Sequence of chain 2.A:
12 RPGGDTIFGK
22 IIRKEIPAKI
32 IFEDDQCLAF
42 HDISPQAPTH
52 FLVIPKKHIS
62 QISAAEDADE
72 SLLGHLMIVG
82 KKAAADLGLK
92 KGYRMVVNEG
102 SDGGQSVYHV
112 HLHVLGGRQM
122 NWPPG

This small molecule binds to this protein.
Small molecule (SMILES): Nc1ncnc2c1ncn2[C@@H]1O[C@H](CO)[C@@H](O)[C@H]1O

Binding-site contacts:
Ligand atom N3 contacts residue PHE41 of chain 2.A at 4.0 Å.
Ligand atom C5 contacts residue ILE44 of chain 2.A at 3.6 Å (hydrophobic).
Ligand atom C1' contacts residue ILE44 of chain 2.A at 4.1 Å (hydrophobic).
Ligand atom O4' contacts residue LEU53 of chain 2.A at 3.7 Å.
Ligand atom O2' contacts residue ILE44 of chain 2.A at 3.4 Å.
Ligand atom C4' contacts residue PHE19 of chain 2.A at 4.1 Å (hydrophobic).
Ligand atom C2 contacts residue PHE41 of chain 2.A at 3.7 Å (hydrophobic).
Ligand atom O4' contacts residue ASP43 of chain 2.A at 3.9 Å.
Ligand atom C8 contacts residue ILE44 of chain 2.A at 3.9 Å (hydrophobic).
Ligand atom C3' contacts residue ASP43 of chain 2.A at 3.4 Å.
Ligand atom O2' contacts residue SER45 of chain 2.A at 3.4 Å.
Ligand atom C4' contacts residue LEU53 of chain 2.A at 3.9 Å (hydrophobic).
Ligand atom O4' contacts residue PHE19 of chain 2.A at 3.3 Å.
Ligand atom N7 contacts residue ILE18 of chain 2.A at 3.8 Å.
Ligand atom C5' contacts residue PHE19 of chain 2.A at 4.0 Å (hydrophobic).
Ligand atom C1' contacts residue ASP43 of chain 2.A at 3.4 Å.
Ligand atom N6 contacts residue ILE18 of chain 2.A at 4.0 Å.
Ligand atom O3' contacts residue HIS114 of chain 2.A at 3.5 Å.
Ligand atom N1 contacts residue ILE44 of chain 2.A at 4.0 Å.
Ligand atom N1 contacts residue ILE22 of chain 2.A at 3.9 Å.
Ligand atom N3 contacts residue HIS42 of chain 2.A at 4.0 Å.
Ligand atom C4 contacts residue ILE44 of chain 2.A at 3.3 Å (hydrophobic).
Ligand atom O5' contacts residue HIS112 of chain 2.A at 2.5 Å (h-bond).
Ligand atom N6 contacts residue ILE22 of chain 2.A at 4.0 Å.
Ligand atom C2 contacts residue ILE44 of chain 2.A at 3.5 Å (hydrophobic).
Ligand atom N3 contacts residue ILE44 of chain 2.A at 3.2 Å (h-bond).
Ligand atom C5' contacts residue SER107 of chain 2.A at 3.8 Å.
Ligand atom N3 contacts residue ASP43 of chain 2.A at 3.8 Å.
Ligand atom N7 contacts residue ILE44 of chain 2.A at 4.0 Å.
Ligand atom C4' contacts residue ASP43 of chain 2.A at 3.6 Å.
Ligand atom N9 contacts residue ILE44 of chain 2.A at 3.5 Å.
Ligand atom C2' contacts residue ASP43 of chain 2.A at 3.5 Å.
Ligand atom O5' contacts residue HIS114 of chain 2.A at 3.5 Å (h-bond).
Ligand atom O5' contacts residue SER107 of chain 2.A at 4.0 Å.
Ligand atom O3' contacts residue ASP43 of chain 2.A at 2.6 Å (salt-bridge).
Ligand atom O2' contacts residue ASP43 of chain 2.A at 2.7 Å (salt-bridge).
Ligand atom C6 contacts residue ILE22 of chain 2.A at 3.9 Å (hydrophobic).
Ligand atom C2 contacts residue HIS42 of chain 2.A at 3.5 Å.
Ligand atom C5' contacts residue HIS112 of chain 2.A at 3.1 Å.
Ligand atom C2' contacts residue ILE44 of chain 2.A at 4.1 Å (hydrophobic).